The small molecule below binds the protein below.
Small molecule (SMILES): CC[C@H](C)[C@H](NC(=O)[C@@H]1CCCN1C(=O)[C@@H](NC(=O)[C@@H](NC(=O)[C@H](CCCN=C(N)N)NC(=O)[C@H](C)N)[C@@H](C)O)[C@@H](C)CC)C(=O)N[C@H](C(=O)N[C@H](C=O)CCCN=C(N)N)[C@@H](C)O

Sequence of chain 1.G:
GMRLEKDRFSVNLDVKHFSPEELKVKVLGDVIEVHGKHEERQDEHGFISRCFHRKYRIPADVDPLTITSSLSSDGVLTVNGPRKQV

Binding-site contacts:
Ligand atom NH2 contacts residue LEU65 of chain 1.G at 3.7 Å.
Ligand atom CA contacts residue VAL25 of chain 1.G at 3.4 Å (hydrophobic).
Ligand atom CB contacts residue SO41 of chain 1.P at 3.5 Å.
Ligand atom O contacts residue VAL25 of chain 1.G at 3.5 Å (h-bond).
Ligand atom OG1 contacts residue VAL25 of chain 1.G at 3.6 Å.
Ligand atom N contacts residue VAL25 of chain 1.G at 2.6 Å (h-bond).
Ligand atom CG2 contacts residue VAL25 of chain 1.G at 3.5 Å (hydrophobic).
Ligand atom N contacts residue LEU71 of chain 1.G at 2.9 Å (h-bond).
Ligand atom NH1 contacts residue LEU65 of chain 1.G at 3.7 Å.
Ligand atom O contacts residue LEU28 of chain 1.G at 3.3 Å.
Ligand atom NH2 contacts residue PRO64 of chain 1.G at 2.8 Å (h-bond).
Ligand atom CG1 contacts residue LEU77 of chain 1.G at 3.6 Å (hydrophobic).
Ligand atom CA contacts residue VAL25 of chain 1.G at 3.6 Å (hydrophobic).
Ligand atom NH1 contacts residue ILE67 of chain 1.G at 2.9 Å (h-bond).
Ligand atom CB contacts residue VAL25 of chain 1.G at 3.4 Å (hydrophobic).
Ligand atom OG1 contacts residue LYS24 of chain 1.G at 3.7 Å.
Ligand atom CB contacts residue LYS26 of chain 1.G at 3.8 Å.
Ligand atom C contacts residue LEU71 of chain 1.G at 3.6 Å (hydrophobic).
Ligand atom CB contacts residue SER69 of chain 1.G at 3.5 Å.
Ligand atom O contacts residue VAL27 of chain 1.G at 2.8 Å (h-bond).
Ligand atom O contacts residue SER70 of chain 1.G at 3.2 Å.
Ligand atom CA contacts residue SO41 of chain 1.P at 3.4 Å.
Ligand atom OG1 contacts residue SO41 of chain 1.P at 3.3 Å (h-bond).
Ligand atom O contacts residue SO41 of chain 1.P at 3.8 Å.
Ligand atom CG contacts residue VAL27 of chain 1.G at 3.7 Å (hydrophobic).
Ligand atom NH2 contacts residue VAL27 of chain 1.G at 3.7 Å.
Ligand atom O contacts residue SER69 of chain 1.G at 3.5 Å (h-bond).
Ligand atom C contacts residue LEU28 of chain 1.G at 3.5 Å (hydrophobic).
Ligand atom CB contacts residue SO41 of chain 1.P at 3.4 Å.
Ligand atom N contacts residue SER69 of chain 1.G at 3.0 Å (h-bond).
Ligand atom CD1 contacts residue ILE67 of chain 1.G at 3.5 Å (hydrophobic).
Ligand atom N contacts residue SO41 of chain 1.P at 2.9 Å (h-bond).
Ligand atom C contacts residue VAL25 of chain 1.G at 3.5 Å (hydrophobic).
Ligand atom CA contacts residue LEU71 of chain 1.G at 3.3 Å (hydrophobic).
Ligand atom CZ contacts residue PRO64 of chain 1.G at 3.7 Å (hydrophobic).
Ligand atom O contacts residue LEU71 of chain 1.G at 2.7 Å (h-bond).
Ligand atom C contacts residue SO41 of chain 1.P at 3.6 Å.
Ligand atom CA contacts residue VAL27 of chain 1.G at 3.6 Å (hydrophobic).
Ligand atom CG2 contacts residue VAL27 of chain 1.G at 3.6 Å (hydrophobic).
Ligand atom O contacts residue LYS26 of chain 1.G at 3.1 Å.